Binding-site contacts:
Ligand atom N2 contacts residue ASN715 of chain 1.F at 2.9 Å (h-bond).
Ligand atom C1 contacts residue GLN1069 of chain 1.F at 4.2 Å.
Ligand atom C3 contacts residue ASN715 of chain 1.F at 3.8 Å.
Ligand atom C1 contacts residue ASN715 of chain 1.F at 1.5 Å.
Ligand atom C5 contacts residue LEU920 of chain 1.F at 4.2 Å (hydrophobic).
Ligand atom C6 contacts residue GLN924 of chain 1.F at 4.4 Å.
Ligand atom C2 contacts residue ASN715 of chain 1.F at 2.5 Å.
Ligand atom O7 contacts residue ASN715 of chain 1.F at 3.6 Å.
Ligand atom C5 contacts residue ASN715 of chain 1.F at 3.7 Å.
Ligand atom O5 contacts residue ASN715 of chain 1.F at 2.4 Å (h-bond).
Ligand atom O5 contacts residue GLN1069 of chain 1.F at 4.0 Å.
Ligand atom C4 contacts residue ASN715 of chain 1.F at 4.3 Å.
Ligand atom O6 contacts residue GLN924 of chain 1.F at 3.4 Å (h-bond).
Ligand atom O7 contacts residue GLN1069 of chain 1.F at 3.9 Å.
Ligand atom O4 contacts residue LEU920 of chain 1.F at 4.1 Å.
Ligand atom C7 contacts residue ASN715 of chain 1.F at 3.5 Å.

A protein and the small-molecule ligand that binds it are described below.
Small molecule (SMILES): CC(=O)N[C@@H]1[C@@H](O)[C@H](O)[C@@H](CO)O[C@H]1O

Sequence of chain 1.F:
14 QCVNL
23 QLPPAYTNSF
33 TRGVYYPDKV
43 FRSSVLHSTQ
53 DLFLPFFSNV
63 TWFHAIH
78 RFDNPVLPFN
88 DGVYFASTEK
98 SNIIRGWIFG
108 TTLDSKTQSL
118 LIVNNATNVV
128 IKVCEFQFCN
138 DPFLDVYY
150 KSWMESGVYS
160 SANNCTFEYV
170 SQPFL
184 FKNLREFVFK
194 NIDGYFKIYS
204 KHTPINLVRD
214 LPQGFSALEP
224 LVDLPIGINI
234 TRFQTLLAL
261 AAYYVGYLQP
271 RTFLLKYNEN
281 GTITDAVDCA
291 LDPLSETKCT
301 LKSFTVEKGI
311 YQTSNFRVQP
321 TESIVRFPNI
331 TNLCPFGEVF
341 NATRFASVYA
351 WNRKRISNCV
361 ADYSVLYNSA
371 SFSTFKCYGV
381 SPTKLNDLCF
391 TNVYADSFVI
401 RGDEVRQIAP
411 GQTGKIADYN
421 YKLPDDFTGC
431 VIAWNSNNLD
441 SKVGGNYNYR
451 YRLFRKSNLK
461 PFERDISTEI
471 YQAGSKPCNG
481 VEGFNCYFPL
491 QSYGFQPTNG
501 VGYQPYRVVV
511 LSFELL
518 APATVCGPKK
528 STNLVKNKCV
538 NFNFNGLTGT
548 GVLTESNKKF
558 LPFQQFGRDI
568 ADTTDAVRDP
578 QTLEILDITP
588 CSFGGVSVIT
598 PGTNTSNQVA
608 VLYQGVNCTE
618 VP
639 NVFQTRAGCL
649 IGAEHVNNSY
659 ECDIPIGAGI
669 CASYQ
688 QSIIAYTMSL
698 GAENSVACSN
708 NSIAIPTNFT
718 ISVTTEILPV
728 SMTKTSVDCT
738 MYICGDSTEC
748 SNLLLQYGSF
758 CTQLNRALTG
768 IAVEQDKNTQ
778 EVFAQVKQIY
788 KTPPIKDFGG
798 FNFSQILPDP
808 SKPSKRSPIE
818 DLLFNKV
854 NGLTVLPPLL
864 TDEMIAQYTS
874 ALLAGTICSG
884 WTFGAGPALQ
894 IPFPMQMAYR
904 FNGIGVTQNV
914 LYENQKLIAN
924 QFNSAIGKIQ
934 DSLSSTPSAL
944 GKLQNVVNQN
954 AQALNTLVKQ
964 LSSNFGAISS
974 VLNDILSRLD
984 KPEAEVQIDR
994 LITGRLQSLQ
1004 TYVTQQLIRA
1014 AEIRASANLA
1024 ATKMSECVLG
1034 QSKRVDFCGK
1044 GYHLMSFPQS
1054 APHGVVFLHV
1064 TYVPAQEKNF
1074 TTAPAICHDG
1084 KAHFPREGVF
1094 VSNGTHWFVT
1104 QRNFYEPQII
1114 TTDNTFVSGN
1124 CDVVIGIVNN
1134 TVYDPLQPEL